Sequence of chain 1.E:
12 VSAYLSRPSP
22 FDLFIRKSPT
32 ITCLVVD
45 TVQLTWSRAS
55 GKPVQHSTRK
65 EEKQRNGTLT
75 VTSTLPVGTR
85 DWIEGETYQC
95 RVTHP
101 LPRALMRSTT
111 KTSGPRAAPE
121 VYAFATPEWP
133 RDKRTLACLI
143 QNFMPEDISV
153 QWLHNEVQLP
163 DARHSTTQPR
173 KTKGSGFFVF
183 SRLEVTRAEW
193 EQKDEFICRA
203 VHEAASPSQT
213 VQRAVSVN

The protein below binds the small molecule below.
Small molecule (SMILES): CC(=O)N[C@H]1[C@H](O[C@H]2[C@H](O)[C@@H](NC(C)=O)CO[C@@H]2CO)O[C@H](CO)[C@@H](O[C@@H]2O[C@H](CO[C@H]3O[C@H](CO[C@H]4O[C@H](CO)[C@@H](O)[C@H](O)[C@@H]4O)[C@@H](O)[C@H](O)[C@@H]3O)[C@@H](O)[C@H](O)[C@@H]2O)[C@@H]1O

Binding-site contacts:
Ligand atom C8 contacts residue THR72 of chain 1.E at 4.0 Å.
Ligand atom C6 contacts residue TYR15 of chain 1.E at 4.3 Å (hydrophobic).
Ligand atom C3 contacts residue ASN70 of chain 1.E at 3.8 Å.
Ligand atom O5 contacts residue LEU35 of chain 1.E at 4.4 Å.
Ligand atom C5 contacts residue LEU35 of chain 1.E at 4.4 Å (hydrophobic).
Ligand atom C6 contacts residue GLN68 of chain 1.E at 3.3 Å.
Ligand atom O7 contacts residue GLN68 of chain 1.E at 4.1 Å.
Ligand atom O7 contacts residue LEU35 of chain 1.E at 4.5 Å.
Ligand atom C1 contacts residue TYR15 of chain 1.E at 4.1 Å (hydrophobic).
Ligand atom O5 contacts residue ASN70 of chain 1.E at 2.4 Å (h-bond).
Ligand atom C2 contacts residue TYR15 of chain 1.E at 4.3 Å (hydrophobic).
Ligand atom O4 contacts residue THR74 of chain 1.E at 4.5 Å.
Ligand atom C8 contacts residue ASN70 of chain 1.E at 4.4 Å.
Ligand atom O6 contacts residue TYR15 of chain 1.E at 4.3 Å.
Ligand atom C6 contacts residue LEU35 of chain 1.E at 3.9 Å (hydrophobic).
Ligand atom C5 contacts residue GLN68 of chain 1.E at 3.9 Å.
Ligand atom O7 contacts residue ASN70 of chain 1.E at 3.5 Å (h-bond).
Ligand atom O5 contacts residue VAL37 of chain 1.E at 4.3 Å.
Ligand atom C5 contacts residue ASN70 of chain 1.E at 3.7 Å.
Ligand atom C8 contacts residue GLN68 of chain 1.E at 4.0 Å.
Ligand atom C5 contacts residue TYR15 of chain 1.E at 4.1 Å (hydrophobic).
Ligand atom O3 contacts residue LEU35 of chain 1.E at 3.6 Å.
Ligand atom O5 contacts residue GLN68 of chain 1.E at 4.1 Å.
Ligand atom O3 contacts residue GLN170 of chain 1.E at 4.3 Å.
Ligand atom C7 contacts residue ASN70 of chain 1.E at 3.4 Å.
Ligand atom N2 contacts residue ASN70 of chain 1.E at 2.8 Å (h-bond).
Ligand atom C1 contacts residue THR72 of chain 1.E at 3.3 Å.
Ligand atom C1 contacts residue ASN70 of chain 1.E at 1.4 Å.
Ligand atom C3 contacts residue THR72 of chain 1.E at 4.1 Å.
Ligand atom O3 contacts residue VAL37 of chain 1.E at 4.4 Å.
Ligand atom C7 contacts residue GLN68 of chain 1.E at 4.4 Å.
Ligand atom C4 contacts residue ASN70 of chain 1.E at 4.2 Å.
Ligand atom C2 contacts residue ASN70 of chain 1.E at 2.4 Å.
Ligand atom C6 contacts residue TYR15 of chain 1.E at 3.5 Å (hydrophobic).
Ligand atom C7 contacts residue THR72 of chain 1.E at 4.4 Å.
Ligand atom N2 contacts residue THR72 of chain 1.E at 3.6 Å.
Ligand atom O5 contacts residue THR72 of chain 1.E at 4.3 Å.
Ligand atom C3 contacts residue TYR15 of chain 1.E at 4.3 Å (hydrophobic).
Ligand atom C2 contacts residue THR72 of chain 1.E at 3.8 Å.
Ligand atom O7 contacts residue THR74 of chain 1.E at 3.3 Å.